Sequence of chain 1.B:
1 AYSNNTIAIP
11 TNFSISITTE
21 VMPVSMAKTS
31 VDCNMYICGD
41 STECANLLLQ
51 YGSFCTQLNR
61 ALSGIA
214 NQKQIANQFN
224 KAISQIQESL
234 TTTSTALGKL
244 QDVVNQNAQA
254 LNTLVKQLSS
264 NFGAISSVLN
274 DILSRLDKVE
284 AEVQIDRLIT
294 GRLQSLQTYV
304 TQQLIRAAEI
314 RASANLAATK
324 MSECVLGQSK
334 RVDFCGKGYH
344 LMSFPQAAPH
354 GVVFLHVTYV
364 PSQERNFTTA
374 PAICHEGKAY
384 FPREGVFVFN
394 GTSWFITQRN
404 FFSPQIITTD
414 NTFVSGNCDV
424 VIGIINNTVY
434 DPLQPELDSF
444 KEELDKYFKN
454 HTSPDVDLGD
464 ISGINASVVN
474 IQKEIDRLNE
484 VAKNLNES

Binding-site contacts:
Ligand atom C5 contacts residue ASN369 of chain 1.B at 3.7 Å.
Ligand atom C2 contacts residue ASN369 of chain 1.B at 2.5 Å.
Ligand atom N2 contacts residue ASN369 of chain 1.B at 3.5 Å (h-bond).
Ligand atom C4 contacts residue ASN369 of chain 1.B at 4.3 Å.
Ligand atom O3 contacts residue ASN369 of chain 1.B at 2.9 Å (h-bond).
Ligand atom C3 contacts residue ASN369 of chain 1.B at 3.6 Å.
Ligand atom C7 contacts residue ASN369 of chain 1.B at 4.4 Å.
Ligand atom O5 contacts residue ASN369 of chain 1.B at 2.4 Å (h-bond).
Ligand atom C1 contacts residue ASN369 of chain 1.B at 1.4 Å.

A small-molecule ligand and the protein it binds are described below.
Small molecule (SMILES): CC(=O)N[C@@H]1[C@@H](O)[C@H](O)[C@@H](CO)O[C@H]1O